Sequence of chain 1.C:
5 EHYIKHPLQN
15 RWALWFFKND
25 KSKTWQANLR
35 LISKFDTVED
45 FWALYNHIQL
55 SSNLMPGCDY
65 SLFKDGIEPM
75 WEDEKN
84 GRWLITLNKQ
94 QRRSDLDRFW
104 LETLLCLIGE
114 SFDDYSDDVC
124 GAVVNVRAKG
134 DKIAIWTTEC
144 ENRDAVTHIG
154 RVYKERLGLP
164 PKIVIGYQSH

The protein below binds the small molecule below.
Small molecule (SMILES): CO[C@@H]1[C@H](O)[C@@H](COP(=O)(O)O[P](=O)(S)OP(=O)(O)O)O[C@H]1n1c[n+](C)c2c(=O)[nH]c(N)nc21

Binding-site contacts:
Ligand atom SB contacts residue ARG130 of chain 1.C at 3.4 Å (salt-bridge).
Ligand atom O6 contacts residue TRP75 of chain 1.C at 3.3 Å (h-bond).
Ligand atom CM7 contacts residue TRP75 of chain 1.C at 3.9 Å (hydrophobic).
Ligand atom C2 contacts residue TRP75 of chain 1.C at 3.3 Å (hydrophobic).
Ligand atom C8 contacts residue TRP75 of chain 1.C at 3.9 Å (hydrophobic).
Ligand atom SB contacts residue ASN128 of chain 1.C at 4.5 Å.
Ligand atom C2' contacts residue TRP75 of chain 1.C at 4.0 Å (hydrophobic).
Ligand atom OC1 contacts residue ASN128 of chain 1.C at 4.5 Å.
Ligand atom N1 contacts residue TRP75 of chain 1.C at 3.3 Å.
Ligand atom C4 contacts residue TRP75 of chain 1.C at 3.3 Å (hydrophobic).
Ligand atom N9 contacts residue TRP75 of chain 1.C at 3.7 Å.
Ligand atom C6 contacts residue MET74 of chain 1.C at 4.0 Å (hydrophobic).
Ligand atom PA contacts residue ARG130 of chain 1.C at 4.1 Å.
Ligand atom OAB contacts residue ARG130 of chain 1.C at 4.1 Å.
Ligand atom C2 contacts residue GLU76 of chain 1.C at 3.6 Å.
Ligand atom C6 contacts residue TRP75 of chain 1.C at 3.4 Å (hydrophobic).
Ligand atom PC contacts residue ARG130 of chain 1.C at 4.5 Å.
Ligand atom PB contacts residue LYS135 of chain 1.C at 3.3 Å.
Ligand atom N3 contacts residue TRP29 of chain 1.C at 4.3 Å.
Ligand atom O6 contacts residue PRO73 of chain 1.C at 4.2 Å.
Ligand atom C5 contacts residue TRP75 of chain 1.C at 3.3 Å (hydrophobic).
Ligand atom OA2 contacts residue ARG130 of chain 1.C at 4.0 Å.
Ligand atom N1 contacts residue GLU76 of chain 1.C at 3.2 Å (salt-bridge).
Ligand atom C6 contacts residue GLU76 of chain 1.C at 3.9 Å.
Ligand atom OBC contacts residue LYS135 of chain 1.C at 3.7 Å.
Ligand atom N2 contacts residue TRP75 of chain 1.C at 4.0 Å.
Ligand atom OC2 contacts residue ARG130 of chain 1.C at 3.0 Å (salt-bridge).
Ligand atom N3 contacts residue TRP75 of chain 1.C at 3.5 Å.
Ligand atom N7 contacts residue TRP75 of chain 1.C at 3.6 Å.
Ligand atom N2 contacts residue GLU76 of chain 1.C at 3.1 Å (salt-bridge).
Ligand atom OA3 contacts residue ARG130 of chain 1.C at 3.4 Å.
Ligand atom O6 contacts residue GLU76 of chain 1.C at 3.7 Å.
Ligand atom O6 contacts residue MET74 of chain 1.C at 3.1 Å.
Ligand atom OB contacts residue LYS135 of chain 1.C at 3.0 Å (salt-bridge).
Ligand atom N1 contacts residue MET74 of chain 1.C at 4.1 Å.
Ligand atom C3' contacts residue TRP75 of chain 1.C at 4.4 Å (hydrophobic).
Ligand atom SB contacts residue LYS135 of chain 1.C at 2.8 Å (salt-bridge).
Ligand atom PB contacts residue ARG130 of chain 1.C at 4.5 Å.
Ligand atom C1' contacts residue TRP75 of chain 1.C at 4.5 Å (hydrophobic).